Binding-site contacts:
Ligand atom C3 contacts residue ASN4 of chain 1.A at 3.8 Å.
Ligand atom O7 contacts residue ASN4 of chain 1.A at 2.7 Å (h-bond).
Ligand atom C2 contacts residue ASN4 of chain 1.A at 2.4 Å.
Ligand atom C6 contacts residue LEU223 of chain 1.A at 4.0 Å (hydrophobic).
Ligand atom C7 contacts residue THR6 of chain 1.A at 4.3 Å.
Ligand atom O5 contacts residue LEU223 of chain 1.A at 4.1 Å.
Ligand atom O7 contacts residue GLN221 of chain 1.A at 4.3 Å.
Ligand atom C7 contacts residue ASN4 of chain 1.A at 3.1 Å.
Ligand atom C8 contacts residue GLN221 of chain 1.A at 4.1 Å.
Ligand atom C7 contacts residue SER21 of chain 1.A at 4.1 Å.
Ligand atom O7 contacts residue SER21 of chain 1.A at 3.0 Å (h-bond).
Ligand atom C1 contacts residue ASN4 of chain 1.A at 1.4 Å.
Ligand atom O7 contacts residue THR6 of chain 1.A at 3.3 Å (h-bond).
Ligand atom O5 contacts residue ASN23 of chain 1.A at 3.8 Å.
Ligand atom C8 contacts residue ASN4 of chain 1.A at 4.4 Å.
Ligand atom O5 contacts residue ASN4 of chain 1.A at 2.4 Å (h-bond).
Ligand atom C7 contacts residue GLN221 of chain 1.A at 4.2 Å.
Ligand atom C5 contacts residue ASN4 of chain 1.A at 3.7 Å.
Ligand atom O6 contacts residue ASN23 of chain 1.A at 3.1 Å (h-bond).
Ligand atom N2 contacts residue ASN4 of chain 1.A at 3.0 Å (h-bond).
Ligand atom C6 contacts residue ASN23 of chain 1.A at 4.1 Å.
Ligand atom C5 contacts residue LEU223 of chain 1.A at 4.4 Å (hydrophobic).
Ligand atom C4 contacts residue ASN4 of chain 1.A at 4.2 Å.
Ligand atom C1 contacts residue GLN221 of chain 1.A at 4.4 Å.
Ligand atom N2 contacts residue GLN221 of chain 1.A at 4.4 Å.

Sequence of chain 1.A:
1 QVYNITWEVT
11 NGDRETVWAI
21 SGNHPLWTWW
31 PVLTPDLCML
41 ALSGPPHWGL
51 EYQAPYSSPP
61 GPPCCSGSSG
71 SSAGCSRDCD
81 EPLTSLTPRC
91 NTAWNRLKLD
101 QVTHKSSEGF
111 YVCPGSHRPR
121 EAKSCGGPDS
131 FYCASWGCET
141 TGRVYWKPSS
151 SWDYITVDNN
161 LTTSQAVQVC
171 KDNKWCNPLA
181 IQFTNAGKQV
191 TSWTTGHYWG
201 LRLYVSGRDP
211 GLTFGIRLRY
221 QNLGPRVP

The small molecule below binds the protein below.
Small molecule (SMILES): CC(=O)N[C@@H]1[C@@H](O)[C@H](O)[C@@H](CO)O[C@H]1O